Sequence of chain 1.D:
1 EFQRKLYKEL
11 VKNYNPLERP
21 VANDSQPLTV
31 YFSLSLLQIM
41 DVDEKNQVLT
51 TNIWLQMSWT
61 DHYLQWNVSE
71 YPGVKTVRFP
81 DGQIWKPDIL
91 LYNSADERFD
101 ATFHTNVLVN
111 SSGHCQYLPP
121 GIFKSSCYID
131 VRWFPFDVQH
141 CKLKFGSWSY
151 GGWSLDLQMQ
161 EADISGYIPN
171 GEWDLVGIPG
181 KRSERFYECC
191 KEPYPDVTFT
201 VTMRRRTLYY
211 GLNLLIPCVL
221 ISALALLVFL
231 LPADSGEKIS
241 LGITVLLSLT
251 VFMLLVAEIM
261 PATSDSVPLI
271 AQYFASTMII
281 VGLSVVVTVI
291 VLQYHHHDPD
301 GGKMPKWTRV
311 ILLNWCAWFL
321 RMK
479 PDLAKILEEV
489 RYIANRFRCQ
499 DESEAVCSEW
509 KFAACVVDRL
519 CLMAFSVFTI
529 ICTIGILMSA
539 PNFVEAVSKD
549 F

The small molecule below binds the protein below.
Small molecule (SMILES): CC(=O)N[C@@H]1[C@@H](O)[C@H](O)[C@@H](CO)O[C@H]1O

Binding-site contacts:
Ligand atom N2 contacts residue ASN67 of chain 1.D at 2.9 Å (h-bond).
Ligand atom C4 contacts residue ASN67 of chain 1.D at 4.2 Å.
Ligand atom O5 contacts residue ASN67 of chain 1.D at 2.4 Å (h-bond).
Ligand atom C2 contacts residue ASN67 of chain 1.D at 2.5 Å.
Ligand atom C5 contacts residue ASN67 of chain 1.D at 3.7 Å.
Ligand atom O6 contacts residue GLU70 of chain 1.D at 3.9 Å.
Ligand atom O6 contacts residue SER69 of chain 1.D at 4.4 Å.
Ligand atom C1 contacts residue SER69 of chain 1.D at 3.6 Å.
Ligand atom C6 contacts residue SER69 of chain 1.D at 3.9 Å.
Ligand atom O5 contacts residue SER69 of chain 1.D at 3.4 Å.
Ligand atom C1 contacts residue ASN67 of chain 1.D at 1.4 Å.
Ligand atom C3 contacts residue ASN67 of chain 1.D at 3.8 Å.
Ligand atom O7 contacts residue ASN67 of chain 1.D at 3.8 Å.
Ligand atom C5 contacts residue SER69 of chain 1.D at 3.5 Å.
Ligand atom C1 contacts residue GLU70 of chain 1.D at 4.4 Å.
Ligand atom C7 contacts residue ASN67 of chain 1.D at 3.6 Å.
Ligand atom O5 contacts residue GLU70 of chain 1.D at 3.9 Å.